Sequence of chain 2.A:
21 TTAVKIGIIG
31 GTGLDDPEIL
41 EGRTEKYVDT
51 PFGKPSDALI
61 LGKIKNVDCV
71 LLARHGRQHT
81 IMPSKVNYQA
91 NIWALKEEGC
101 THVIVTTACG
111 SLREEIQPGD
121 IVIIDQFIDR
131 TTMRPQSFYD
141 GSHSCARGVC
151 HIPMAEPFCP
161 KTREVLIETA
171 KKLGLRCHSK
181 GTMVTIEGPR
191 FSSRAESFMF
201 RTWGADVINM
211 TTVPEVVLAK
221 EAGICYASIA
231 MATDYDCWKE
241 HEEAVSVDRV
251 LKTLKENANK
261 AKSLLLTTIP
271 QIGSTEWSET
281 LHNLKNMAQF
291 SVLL

Sequence of chain 1.A:
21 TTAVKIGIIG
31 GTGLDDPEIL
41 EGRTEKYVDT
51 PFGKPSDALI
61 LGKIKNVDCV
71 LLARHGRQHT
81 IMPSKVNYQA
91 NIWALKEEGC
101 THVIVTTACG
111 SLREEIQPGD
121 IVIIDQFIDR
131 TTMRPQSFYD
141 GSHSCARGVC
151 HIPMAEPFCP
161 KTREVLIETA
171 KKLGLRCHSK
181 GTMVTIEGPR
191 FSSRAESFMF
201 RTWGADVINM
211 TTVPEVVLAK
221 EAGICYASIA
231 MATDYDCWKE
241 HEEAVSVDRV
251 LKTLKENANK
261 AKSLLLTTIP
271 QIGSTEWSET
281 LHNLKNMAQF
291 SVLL

Binding-site contacts:
Ligand atom N7 contacts residue CYS109 of chain 2.A at 3.5 Å.
Ligand atom C24 contacts residue VAL149 of chain 1.A at 3.1 Å (hydrophobic).
Ligand atom C20 contacts residue VAL247 of chain 2.A at 3.7 Å (hydrophobic).
Ligand atom C5A contacts residue HIS151 of chain 1.A at 3.5 Å.
Ligand atom C9 contacts residue ALA108 of chain 2.A at 3.7 Å (hydrophobic).
Ligand atom C3A contacts residue HIS151 of chain 1.A at 3.7 Å.
Ligand atom C1A contacts residue PO41 of chain 2.B at 3.2 Å.
Ligand atom N6 contacts residue ASP234 of chain 2.A at 2.9 Å (salt-bridge).
Ligand atom C10 contacts residue ALA108 of chain 2.A at 3.0 Å (hydrophobic).
Ligand atom N7 contacts residue ASP234 of chain 2.A at 2.8 Å (salt-bridge).
Ligand atom C2A contacts residue MET210 of chain 2.A at 3.6 Å (hydrophobic).
Ligand atom C2A contacts residue PO41 of chain 2.B at 3.6 Å.
Ligand atom C3A contacts residue PO41 of chain 2.B at 3.5 Å.
Ligand atom C4A contacts residue THR32 of chain 2.A at 3.6 Å.
Ligand atom N6 contacts residue ASP236 of chain 2.A at 3.0 Å (salt-bridge).
Ligand atom N1A contacts residue PO41 of chain 2.B at 2.7 Å (h-bond).
Ligand atom C8 contacts residue ASP234 of chain 2.A at 3.6 Å.
Ligand atom C4A contacts residue PO41 of chain 2.B at 3.6 Å.
Ligand atom C4 contacts residue ILE208 of chain 2.A at 3.6 Å (hydrophobic).
Ligand atom N1 contacts residue PHE191 of chain 2.A at 3.6 Å.
Ligand atom N3 contacts residue ASN209 of chain 2.A at 3.4 Å.
Ligand atom C21 contacts residue HIS79 of chain 2.A at 3.6 Å.
Ligand atom C24 contacts residue LEU293 of chain 1.A at 3.3 Å (hydrophobic).
Ligand atom N6 contacts residue GLY110 of chain 2.A at 3.7 Å.
Ligand atom N3 contacts residue ILE208 of chain 2.A at 3.6 Å.
Ligand atom C24 contacts residue HIS151 of chain 1.A at 3.6 Å.
Ligand atom C22 contacts residue HIS79 of chain 2.A at 3.7 Å.
Ligand atom N1 contacts residue ILE208 of chain 2.A at 3.7 Å.
Ligand atom C1A contacts residue THR32 of chain 2.A at 3.6 Å.
Ligand atom O3A contacts residue PO41 of chain 2.B at 2.8 Å (h-bond).
Ligand atom C5 contacts residue GLY110 of chain 2.A at 3.4 Å.
Ligand atom C6 contacts residue PHE191 of chain 2.A at 3.7 Å (hydrophobic).
Ligand atom C8 contacts residue CYS109 of chain 2.A at 3.5 Å (hydrophobic).
Ligand atom N7 contacts residue THR233 of chain 2.A at 3.5 Å (h-bond).
Ligand atom S5A contacts residue VAL250 of chain 2.A at 3.7 Å.
Ligand atom O3A contacts residue PRO83 of chain 2.A at 3.5 Å.
Ligand atom C23 contacts residue LEU293 of chain 1.A at 3.5 Å (hydrophobic).
Ligand atom C8 contacts residue THR233 of chain 2.A at 3.4 Å.
Ligand atom N7 contacts residue GLY110 of chain 2.A at 3.3 Å (h-bond).
Ligand atom C10 contacts residue PO41 of chain 2.B at 3.5 Å.

A small-molecule ligand and the protein it binds are described below.
Small molecule (SMILES): C#CCCCSC[C@H]1CN(Cc2c[nH]c3c(N)ncnc23)C[C@@H]1O